A small-molecule ligand and the protein it binds are described below.
Small molecule (SMILES): CC(=O)N[C@@H]1[C@@H](O)[C@H](O)[C@@H](CO)O[C@H]1O

Sequence of chain 1.E:
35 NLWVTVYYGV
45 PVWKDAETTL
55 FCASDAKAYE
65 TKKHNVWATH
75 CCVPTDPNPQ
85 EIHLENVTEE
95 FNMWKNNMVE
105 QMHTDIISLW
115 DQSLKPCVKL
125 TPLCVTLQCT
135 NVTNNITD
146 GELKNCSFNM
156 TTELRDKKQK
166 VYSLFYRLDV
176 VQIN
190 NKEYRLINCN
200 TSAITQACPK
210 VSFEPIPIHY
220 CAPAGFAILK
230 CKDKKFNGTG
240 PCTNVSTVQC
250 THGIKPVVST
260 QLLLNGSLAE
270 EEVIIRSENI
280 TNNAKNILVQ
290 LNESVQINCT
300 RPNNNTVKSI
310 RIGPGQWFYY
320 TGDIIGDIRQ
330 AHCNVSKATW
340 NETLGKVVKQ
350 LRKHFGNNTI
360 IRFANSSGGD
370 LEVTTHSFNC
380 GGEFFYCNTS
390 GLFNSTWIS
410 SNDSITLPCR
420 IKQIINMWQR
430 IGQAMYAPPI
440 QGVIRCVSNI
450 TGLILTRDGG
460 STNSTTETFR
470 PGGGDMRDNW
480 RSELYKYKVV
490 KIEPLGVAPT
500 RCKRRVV

Binding-site contacts:
Ligand atom C8 contacts residue ASN135 of chain 1.E at 3.6 Å.
Ligand atom C7 contacts residue LYS149 of chain 1.E at 4.4 Å.
Ligand atom C8 contacts residue LYS149 of chain 1.E at 3.7 Å.
Ligand atom C8 contacts residue THR134 of chain 1.E at 3.5 Å.
Ligand atom O5 contacts residue ASN135 of chain 1.E at 2.4 Å (h-bond).
Ligand atom N2 contacts residue LYS149 of chain 1.E at 4.0 Å.
Ligand atom O7 contacts residue THR134 of chain 1.E at 4.2 Å.
Ligand atom C4 contacts residue ASN135 of chain 1.E at 4.2 Å.
Ligand atom C5 contacts residue ASN135 of chain 1.E at 3.7 Å.
Ligand atom C7 contacts residue THR134 of chain 1.E at 4.1 Å.
Ligand atom C3 contacts residue ASN135 of chain 1.E at 3.7 Å.
Ligand atom C8 contacts residue CYS133 of chain 1.E at 3.8 Å (hydrophobic).
Ligand atom N2 contacts residue ASN135 of chain 1.E at 2.9 Å (h-bond).
Ligand atom C1 contacts residue ASN135 of chain 1.E at 1.5 Å.
Ligand atom C8 contacts residue TYR193 of chain 1.E at 4.0 Å (hydrophobic).
Ligand atom O7 contacts residue ASN135 of chain 1.E at 3.4 Å (h-bond).
Ligand atom C2 contacts residue ASN135 of chain 1.E at 2.4 Å.
Ligand atom C7 contacts residue ASN135 of chain 1.E at 3.3 Å.